Sequence of chain 1.A:
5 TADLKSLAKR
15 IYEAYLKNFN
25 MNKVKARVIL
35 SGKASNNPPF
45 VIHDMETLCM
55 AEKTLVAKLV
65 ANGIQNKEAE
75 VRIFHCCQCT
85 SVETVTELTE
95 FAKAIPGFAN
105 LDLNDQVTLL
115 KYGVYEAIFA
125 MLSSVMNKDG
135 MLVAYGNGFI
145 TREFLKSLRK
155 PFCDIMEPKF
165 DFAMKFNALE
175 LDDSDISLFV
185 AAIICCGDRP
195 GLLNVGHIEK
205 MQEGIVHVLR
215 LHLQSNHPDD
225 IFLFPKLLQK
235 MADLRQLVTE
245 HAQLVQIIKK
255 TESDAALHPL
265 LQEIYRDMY

The protein below binds the small molecule below.
Small molecule (SMILES): O=C(Nc1ccccc1)c1cc([N+](=O)[O-])ccc1Cl

Binding-site contacts:
Ligand atom C1 contacts residue CYS81 of chain 1.A at 3.1 Å (hydrophobic).
Ligand atom C3 contacts residue GW91 of chain 1.D at 3.3 Å.
Ligand atom N2 contacts residue LEU126 of chain 1.A at 4.2 Å.
Ligand atom O1 contacts residue VAL137 of chain 1.A at 4.2 Å.
Ligand atom C13 contacts residue CYS81 of chain 1.A at 4.1 Å (hydrophobic).
Ligand atom C6 contacts residue GW91 of chain 1.D at 3.4 Å.
Ligand atom C8 contacts residue CYS81 of chain 1.A at 2.8 Å (hydrophobic).
Ligand atom C5 contacts residue ILE46 of chain 1.A at 3.6 Å (hydrophobic).
Ligand atom C3 contacts residue ILE77 of chain 1.A at 4.2 Å (hydrophobic).
Ligand atom C9 contacts residue CYS81 of chain 1.A at 1.8 Å (hydrophobic).
Ligand atom C7 contacts residue VAL137 of chain 1.A at 3.2 Å (hydrophobic).
Ligand atom C12 contacts residue MET135 of chain 1.A at 3.6 Å (hydrophobic).
Ligand atom N1 contacts residue VAL137 of chain 1.A at 3.6 Å.
Ligand atom C10 contacts residue CYS81 of chain 1.A at 2.7 Å (hydrophobic).
Ligand atom C11 contacts residue MET135 of chain 1.A at 4.2 Å (hydrophobic).
Ligand atom C2 contacts residue GW91 of chain 1.D at 3.3 Å.
Ligand atom C11 contacts residue CYS81 of chain 1.A at 4.0 Å (hydrophobic).
Ligand atom C5 contacts residue GW91 of chain 1.D at 3.4 Å.
Ligand atom C1 contacts residue VAL137 of chain 1.A at 3.9 Å (hydrophobic).
Ligand atom C6 contacts residue ILE46 of chain 1.A at 3.9 Å (hydrophobic).
Ligand atom C4 contacts residue GW91 of chain 1.D at 3.3 Å.
Ligand atom O3 contacts residue THR84 of chain 1.A at 3.5 Å.
Ligand atom C13 contacts residue MET135 of chain 1.A at 3.7 Å (hydrophobic).
Ligand atom N1 contacts residue GW91 of chain 1.D at 3.5 Å.
Ligand atom C7 contacts residue GW91 of chain 1.D at 3.4 Å.
Ligand atom C13 contacts residue THR84 of chain 1.A at 4.3 Å.
Ligand atom C6 contacts residue VAL137 of chain 1.A at 3.7 Å (hydrophobic).
Ligand atom O2 contacts residue MET135 of chain 1.A at 3.3 Å.
Ligand atom C2 contacts residue VAL137 of chain 1.A at 3.8 Å (hydrophobic).
Ligand atom C11 contacts residue THR84 of chain 1.A at 3.5 Å.
Ligand atom N2 contacts residue THR84 of chain 1.A at 3.7 Å.
Ligand atom C10 contacts residue THR84 of chain 1.A at 4.2 Å.
Ligand atom O2 contacts residue LEU126 of chain 1.A at 3.2 Å.
Ligand atom C13 contacts residue VAL137 of chain 1.A at 4.1 Å (hydrophobic).
Ligand atom C12 contacts residue THR84 of chain 1.A at 3.6 Å.
Ligand atom N2 contacts residue MET135 of chain 1.A at 3.6 Å.
Ligand atom O1 contacts residue CYS81 of chain 1.A at 3.1 Å (h-bond).
Ligand atom O2 contacts residue VAL129 of chain 1.A at 4.3 Å.
Ligand atom N1 contacts residue CYS81 of chain 1.A at 4.3 Å.
Ligand atom C4 contacts residue ILE77 of chain 1.A at 4.3 Å (hydrophobic).